Sequence of chain 1.O:
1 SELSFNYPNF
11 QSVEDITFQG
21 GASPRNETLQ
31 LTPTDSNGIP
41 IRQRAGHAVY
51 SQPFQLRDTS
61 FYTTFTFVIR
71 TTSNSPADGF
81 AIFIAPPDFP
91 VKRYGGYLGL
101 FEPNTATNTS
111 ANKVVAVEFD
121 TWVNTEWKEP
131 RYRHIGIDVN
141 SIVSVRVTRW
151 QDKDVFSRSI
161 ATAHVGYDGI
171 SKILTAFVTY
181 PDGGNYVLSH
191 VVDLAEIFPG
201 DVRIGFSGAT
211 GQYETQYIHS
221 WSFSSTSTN

The protein below binds the small molecule below.
Small molecule (SMILES): CC(=O)NCC(=O)N[C@H](C(=O)N[C@H](C(=O)N[C@@H](CO)C(=O)N[C@@H](C)CO)[C@@H](C)O)C(C)C

Binding-site contacts:
Ligand atom CB contacts residue A2G1 of chain 1.RA at 2.4 Å.
Ligand atom CG2 contacts residue GLU126 of chain 1.O at 4.4 Å.
Ligand atom C contacts residue THR125 of chain 1.O at 3.7 Å.
Ligand atom N contacts residue THR125 of chain 1.O at 4.0 Å.
Ligand atom O contacts residue A2G1 of chain 1.RA at 4.2 Å.
Ligand atom CG2 contacts residue A2G1 of chain 1.RA at 3.5 Å.
Ligand atom O contacts residue A2G1 of chain 1.RA at 4.0 Å.
Ligand atom OG1 contacts residue GLU126 of chain 1.O at 3.5 Å (salt-bridge).
Ligand atom N contacts residue A2G1 of chain 1.RA at 3.9 Å.
Ligand atom C contacts residue PRO103 of chain 1.O at 4.3 Å (hydrophobic).
Ligand atom O contacts residue TYR97 of chain 1.O at 2.7 Å (h-bond).
Ligand atom CB contacts residue GLU126 of chain 1.O at 4.3 Å.
Ligand atom C contacts residue GLU126 of chain 1.O at 3.7 Å.
Ligand atom CA contacts residue A2G1 of chain 1.RA at 4.4 Å.
Ligand atom O contacts residue GLU126 of chain 1.O at 3.6 Å.
Ligand atom OG contacts residue A2G1 of chain 1.RA at 4.1 Å.
Ligand atom N contacts residue THR125 of chain 1.O at 3.7 Å.
Ligand atom N contacts residue GLU126 of chain 1.O at 2.9 Å (salt-bridge).
Ligand atom CB contacts residue A2G1 of chain 1.RA at 3.9 Å.
Ligand atom C contacts residue TYR97 of chain 1.O at 3.2 Å (hydrophobic).
Ligand atom C contacts residue A2G1 of chain 1.RA at 3.5 Å.
Ligand atom CA contacts residue THR125 of chain 1.O at 4.3 Å.
Ligand atom O contacts residue PRO103 of chain 1.O at 4.2 Å.
Ligand atom OG1 contacts residue A2G1 of chain 1.RA at 1.3 Å.
Ligand atom CG2 contacts residue THR125 of chain 1.O at 3.5 Å.
Ligand atom C contacts residue GLU126 of chain 1.O at 4.0 Å.
Ligand atom C contacts residue A2G1 of chain 1.RA at 4.4 Å.
Ligand atom O contacts residue A2G1 of chain 1.RA at 4.0 Å.
Ligand atom O contacts residue THR125 of chain 1.O at 3.8 Å.
Ligand atom CB contacts residue GLU126 of chain 1.O at 4.2 Å.
Ligand atom CA contacts residue GLU126 of chain 1.O at 3.7 Å.
Ligand atom CA contacts residue A2G1 of chain 1.RA at 3.4 Å.
Ligand atom O contacts residue TRP122 of chain 1.O at 4.3 Å.
Ligand atom CG2 contacts residue TRP122 of chain 1.O at 3.8 Å (hydrophobic).
Ligand atom CA contacts residue GLU126 of chain 1.O at 3.7 Å.
Ligand atom N contacts residue GLU126 of chain 1.O at 3.3 Å (salt-bridge).
Ligand atom CA contacts residue GLU126 of chain 1.O at 4.3 Å.
Ligand atom CA contacts residue THR125 of chain 1.O at 3.7 Å.
Ligand atom N contacts residue A2G1 of chain 1.RA at 4.1 Å.
Ligand atom CG1 contacts residue GLU126 of chain 1.O at 4.0 Å.